A small-molecule ligand and the protein it binds are described below.
Small molecule (SMILES): OCc1cn([C@H]2O[C@H](CO)[C@@H](O)[C@H](O)[C@@H]2O)nn1

Sequence of chain 2.B:
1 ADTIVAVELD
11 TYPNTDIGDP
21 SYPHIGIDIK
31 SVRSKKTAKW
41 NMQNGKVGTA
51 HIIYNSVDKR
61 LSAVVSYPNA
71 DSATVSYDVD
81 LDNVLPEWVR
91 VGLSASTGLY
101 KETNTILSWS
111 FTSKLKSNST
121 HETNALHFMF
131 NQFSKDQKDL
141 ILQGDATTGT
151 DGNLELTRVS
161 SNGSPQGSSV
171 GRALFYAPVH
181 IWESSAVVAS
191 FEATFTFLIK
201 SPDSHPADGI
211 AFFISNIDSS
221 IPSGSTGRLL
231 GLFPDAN

Binding-site contacts:
Ligand atom O5 contacts residue GLY98 of chain 2.B at 4.1 Å.
Ligand atom C4 contacts residue ARG228 of chain 2.B at 3.8 Å.
Ligand atom C4 contacts residue ASN14 of chain 2.B at 4.0 Å.
Ligand atom C4 contacts residue ASP208 of chain 2.B at 3.4 Å.
Ligand atom O6 contacts residue ALA207 of chain 2.B at 3.3 Å.
Ligand atom C2 contacts residue LEU99 of chain 2.B at 4.2 Å (hydrophobic).
Ligand atom O3 contacts residue THR226 of chain 2.B at 4.2 Å.
Ligand atom C5 contacts residue LEU99 of chain 2.B at 4.0 Å (hydrophobic).
Ligand atom O4 contacts residue ASN14 of chain 2.B at 2.8 Å (h-bond).
Ligand atom O3 contacts residue GLY227 of chain 2.B at 3.6 Å.
Ligand atom O4 contacts residue TYR12 of chain 2.B at 3.8 Å.
Ligand atom O6 contacts residue TYR100 of chain 2.B at 3.0 Å (h-bond).
Ligand atom C3 contacts residue GLY227 of chain 2.B at 4.3 Å.
Ligand atom O3 contacts residue ARG228 of chain 2.B at 2.9 Å (salt-bridge).
Ligand atom C1 contacts residue LEU99 of chain 2.B at 3.5 Å (hydrophobic).
Ligand atom O4 contacts residue ARG228 of chain 2.B at 3.3 Å (salt-bridge).
Ligand atom C02 contacts residue LEU99 of chain 2.B at 3.9 Å (hydrophobic).
Ligand atom C5 contacts residue TYR12 of chain 2.B at 3.9 Å (hydrophobic).
Ligand atom C4 contacts residue GLY227 of chain 2.B at 4.0 Å.
Ligand atom C5 contacts residue ASN14 of chain 2.B at 4.4 Å.
Ligand atom O4 contacts residue ASP208 of chain 2.B at 2.7 Å (salt-bridge).
Ligand atom O4 contacts residue GLY227 of chain 2.B at 4.1 Å.
Ligand atom O2 contacts residue GLY227 of chain 2.B at 4.2 Å.
Ligand atom O6 contacts residue LEU99 of chain 2.B at 3.2 Å (h-bond).
Ligand atom N03 contacts residue LEU99 of chain 2.B at 4.2 Å.
Ligand atom O2 contacts residue GLY98 of chain 2.B at 3.4 Å.
Ligand atom O2 contacts residue LEU99 of chain 2.B at 3.5 Å (h-bond).
Ligand atom C3 contacts residue ARG228 of chain 2.B at 3.9 Å.
Ligand atom C3 contacts residue ASN14 of chain 2.B at 4.2 Å.
Ligand atom O6 contacts residue GLY98 of chain 2.B at 3.4 Å.
Ligand atom C6 contacts residue TYR12 of chain 2.B at 3.6 Å (hydrophobic).
Ligand atom C6 contacts residue LEU99 of chain 2.B at 4.1 Å (hydrophobic).
Ligand atom C6 contacts residue ASP208 of chain 2.B at 3.5 Å.
Ligand atom O6 contacts residue ASP208 of chain 2.B at 2.8 Å (salt-bridge).
Ligand atom O5 contacts residue LEU99 of chain 2.B at 3.0 Å (h-bond).
Ligand atom C5 contacts residue ASP208 of chain 2.B at 4.1 Å.
Ligand atom C6 contacts residue ALA207 of chain 2.B at 3.7 Å (hydrophobic).
Ligand atom O01 contacts residue TYR12 of chain 2.B at 4.2 Å.
Ligand atom C6 contacts residue TYR100 of chain 2.B at 3.9 Å (hydrophobic).
Ligand atom O5 contacts residue TYR100 of chain 2.B at 4.1 Å.